A small-molecule ligand and the protein it binds are described below.
Small molecule (SMILES): O=c1[nH]cnc2c1ncn2[C@@H]1O[C@H](COP(=O)(O)O)[C@@H](O)[C@H]1O

Binding-site contacts:
Ligand atom C4 contacts residue NAD1 of chain 1.N at 3.4 Å.
Ligand atom O6 contacts residue MET414 of chain 1.C at 3.5 Å (h-bond).
Ligand atom C2' contacts residue ASP364 of chain 1.C at 3.6 Å.
Ligand atom N7 contacts residue GLY413 of chain 1.C at 3.6 Å.
Ligand atom O1P contacts residue SER388 of chain 1.C at 3.5 Å (h-bond).
Ligand atom N1 contacts residue GLN441 of chain 1.C at 2.7 Å (h-bond).
Ligand atom O3' contacts residue SER68 of chain 1.C at 2.8 Å (h-bond).
Ligand atom O3' contacts residue ARG322 of chain 1.C at 3.2 Å (salt-bridge).
Ligand atom O1P contacts residue SER329 of chain 1.C at 2.8 Å (h-bond).
Ligand atom C8 contacts residue MET70 of chain 1.C at 3.7 Å (hydrophobic).
Ligand atom O1P contacts residue TYR411 of chain 1.C at 2.4 Å (h-bond).
Ligand atom N1 contacts residue NAD1 of chain 1.N at 3.5 Å.
Ligand atom O2P contacts residue SER329 of chain 1.C at 2.8 Å (h-bond).
Ligand atom C6 contacts residue NAD1 of chain 1.N at 3.7 Å.
Ligand atom C3' contacts residue SER68 of chain 1.C at 3.6 Å.
Ligand atom N3 contacts residue NAD1 of chain 1.N at 3.2 Å.
Ligand atom O6 contacts residue GLN441 of chain 1.C at 3.5 Å (h-bond).
Ligand atom C5' contacts residue TYR411 of chain 1.C at 3.6 Å (hydrophobic).
Ligand atom O6 contacts residue GLY442 of chain 1.C at 3.4 Å.
Ligand atom O6 contacts residue GLY415 of chain 1.C at 2.8 Å (h-bond).
Ligand atom P contacts residue TYR411 of chain 1.C at 3.7 Å.
Ligand atom O3P contacts residue GLY387 of chain 1.C at 3.1 Å (h-bond).
Ligand atom O2' contacts residue ASP364 of chain 1.C at 2.4 Å (salt-bridge).
Ligand atom C4 contacts residue ILE330 of chain 1.C at 3.5 Å (hydrophobic).
Ligand atom C2 contacts residue CYS331 of chain 1.C at 1.8 Å (hydrophobic).
Ligand atom O2' contacts residue ARG322 of chain 1.C at 3.3 Å (salt-bridge).
Ligand atom C6 contacts residue GLN441 of chain 1.C at 3.5 Å.
Ligand atom O3P contacts residue SER388 of chain 1.C at 3.1 Å (h-bond).
Ligand atom O5' contacts residue GLY365 of chain 1.C at 3.7 Å.
Ligand atom C2' contacts residue ARG322 of chain 1.C at 3.4 Å.
Ligand atom O3' contacts residue ASP364 of chain 1.C at 2.5 Å (salt-bridge).
Ligand atom N3 contacts residue CYS331 of chain 1.C at 2.9 Å (h-bond).
Ligand atom N1 contacts residue CYS331 of chain 1.C at 2.7 Å (h-bond).
Ligand atom O2P contacts residue GLY366 of chain 1.C at 3.0 Å (h-bond).
Ligand atom C5 contacts residue NAD1 of chain 1.N at 3.6 Å.
Ligand atom C2 contacts residue NAD1 of chain 1.N at 3.3 Å.
Ligand atom O2P contacts residue GLY328 of chain 1.C at 3.2 Å.
Ligand atom C3' contacts residue ASP364 of chain 1.C at 3.5 Å.
Ligand atom C5 contacts residue ILE330 of chain 1.C at 3.4 Å (hydrophobic).
Ligand atom N7 contacts residue MET414 of chain 1.C at 2.8 Å (h-bond).

Sequence of chain 1.C:
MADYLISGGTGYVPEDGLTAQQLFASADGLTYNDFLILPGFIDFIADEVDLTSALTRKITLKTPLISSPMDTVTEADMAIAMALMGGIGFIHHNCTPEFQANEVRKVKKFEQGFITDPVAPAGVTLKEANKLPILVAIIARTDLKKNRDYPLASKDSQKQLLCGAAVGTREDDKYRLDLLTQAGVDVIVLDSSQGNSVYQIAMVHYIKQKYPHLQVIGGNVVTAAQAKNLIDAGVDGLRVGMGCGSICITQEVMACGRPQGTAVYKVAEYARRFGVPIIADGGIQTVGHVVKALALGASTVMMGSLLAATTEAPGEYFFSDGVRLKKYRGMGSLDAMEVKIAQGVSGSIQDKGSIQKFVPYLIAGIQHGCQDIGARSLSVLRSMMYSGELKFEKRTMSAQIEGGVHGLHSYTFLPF